A small-molecule ligand and the protein it binds are described below.
Small molecule (SMILES): CCOCCN(C[C@@H](O)CN1CCC[C@@]2(CCN(c3ncnc4ccccc34)C2)C1)S(=O)(=O)c1c(C)cccc1C

Sequence of chain 1.A:
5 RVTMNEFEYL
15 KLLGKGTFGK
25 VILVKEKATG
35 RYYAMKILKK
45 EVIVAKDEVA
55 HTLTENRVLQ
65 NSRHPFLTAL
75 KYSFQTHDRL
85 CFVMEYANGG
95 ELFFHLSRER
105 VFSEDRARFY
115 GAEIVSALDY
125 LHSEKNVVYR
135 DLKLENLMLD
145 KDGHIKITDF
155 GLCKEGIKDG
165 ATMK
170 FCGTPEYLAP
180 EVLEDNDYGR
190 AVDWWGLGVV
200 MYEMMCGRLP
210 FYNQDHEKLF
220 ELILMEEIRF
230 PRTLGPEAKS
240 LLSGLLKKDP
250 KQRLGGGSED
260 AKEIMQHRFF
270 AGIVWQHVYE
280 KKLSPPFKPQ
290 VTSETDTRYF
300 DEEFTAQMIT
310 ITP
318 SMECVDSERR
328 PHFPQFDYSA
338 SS

Binding-site contacts:
Ligand atom C30 contacts residue PHE299 of chain 1.A at 3.7 Å (hydrophobic).
Ligand atom C11 contacts residue LYS19 of chain 1.A at 3.3 Å.
Ligand atom C10 contacts residue GLY18 of chain 1.A at 3.7 Å.
Ligand atom C14 contacts residue GLY23 of chain 1.A at 3.5 Å.
Ligand atom C11 contacts residue GLY18 of chain 1.A at 3.1 Å.
Ligand atom C33 contacts residue MET88 of chain 1.A at 3.6 Å (hydrophobic).
Ligand atom C37 contacts residue GLU52 of chain 1.A at 3.7 Å.
Ligand atom C19 contacts residue GLU139 of chain 1.A at 3.3 Å.
Ligand atom C12 contacts residue LYS24 of chain 1.A at 3.5 Å.
Ligand atom C26 contacts residue MET142 of chain 1.A at 3.5 Å (hydrophobic).
Ligand atom C10 contacts residue LYS19 of chain 1.A at 3.5 Å.
Ligand atom O36 contacts residue PHE22 of chain 1.A at 3.3 Å.
Ligand atom O4 contacts residue LYS40 of chain 1.A at 3.6 Å.
Ligand atom C30 contacts residue TYR90 of chain 1.A at 3.6 Å (hydrophobic).
Ligand atom C8 contacts residue GLY20 of chain 1.A at 3.7 Å.
Ligand atom C9 contacts residue GLY20 of chain 1.A at 3.6 Å.
Ligand atom N31 contacts residue MET142 of chain 1.A at 3.4 Å.
Ligand atom C28 contacts residue ALA38 of chain 1.A at 3.5 Å (hydrophobic).
Ligand atom C7 contacts residue PHE22 of chain 1.A at 3.7 Å (hydrophobic).
Ligand atom C35 contacts residue GLU89 of chain 1.A at 3.2 Å.
Ligand atom O4 contacts residue ASP153 of chain 1.A at 2.6 Å (salt-bridge).
Ligand atom C30 contacts residue ALA91 of chain 1.A at 3.6 Å (hydrophobic).
Ligand atom C13 contacts residue GLY23 of chain 1.A at 3.6 Å.
Ligand atom O41 contacts residue PHE22 of chain 1.A at 3.1 Å (h-bond).
Ligand atom O41 contacts residue THR21 of chain 1.A at 3.6 Å.
Ligand atom C17 contacts residue GLU95 of chain 1.A at 3.4 Å.
Ligand atom C12 contacts residue GLY18 of chain 1.A at 3.7 Å.
Ligand atom C34 contacts residue THR72 of chain 1.A at 3.6 Å.
Ligand atom C38 contacts residue PHE22 of chain 1.A at 3.6 Å (hydrophobic).
Ligand atom C27 contacts residue MET142 of chain 1.A at 3.5 Å (hydrophobic).
Ligand atom C12 contacts residue VAL25 of chain 1.A at 3.6 Å (hydrophobic).
Ligand atom N24 contacts residue VAL25 of chain 1.A at 3.7 Å.
Ligand atom C2 contacts residue ASP153 of chain 1.A at 3.3 Å.
Ligand atom C3 contacts residue ASP153 of chain 1.A at 3.3 Å.
Ligand atom N31 contacts residue PHE299 of chain 1.A at 3.5 Å.
Ligand atom N29 contacts residue ALA91 of chain 1.A at 2.9 Å (h-bond).
Ligand atom C1 contacts residue ASP153 of chain 1.A at 3.6 Å.
Ligand atom C18 contacts residue GLU139 of chain 1.A at 3.2 Å.
Ligand atom C12 contacts residue GLY23 of chain 1.A at 3.7 Å.
Ligand atom N29 contacts residue ALA38 of chain 1.A at 3.4 Å.